Binding-site contacts:
Ligand atom C2 contacts residue ASN801 of chain 1.A at 2.5 Å.
Ligand atom N2 contacts residue ASN801 of chain 1.A at 2.9 Å (h-bond).
Ligand atom C1 contacts residue SER803 of chain 1.A at 3.5 Å.
Ligand atom O5 contacts residue SER803 of chain 1.A at 4.2 Å.
Ligand atom C3 contacts residue SER803 of chain 1.A at 4.2 Å.
Ligand atom C3 contacts residue ASN801 of chain 1.A at 3.8 Å.
Ligand atom O5 contacts residue ASN928 of chain 1.A at 4.0 Å.
Ligand atom C7 contacts residue ASN801 of chain 1.A at 3.8 Å.
Ligand atom C8 contacts residue GLN804 of chain 1.A at 4.2 Å.
Ligand atom N2 contacts residue SER803 of chain 1.A at 3.8 Å.
Ligand atom O5 contacts residue ASN801 of chain 1.A at 2.4 Å (h-bond).
Ligand atom C2 contacts residue SER803 of chain 1.A at 4.0 Å.
Ligand atom C5 contacts residue ASN801 of chain 1.A at 3.7 Å.
Ligand atom C1 contacts residue ASN801 of chain 1.A at 1.4 Å.
Ligand atom C4 contacts residue ASN801 of chain 1.A at 4.3 Å.
Ligand atom C5 contacts residue SER803 of chain 1.A at 4.2 Å.
Ligand atom O7 contacts residue ASN801 of chain 1.A at 4.3 Å.
Ligand atom O6 contacts residue ASN928 of chain 1.A at 4.5 Å.

This protein binds this small molecule.
Small molecule (SMILES): CC(=O)N[C@H]1[C@H](O[C@H]2[C@H](O)[C@@H](NC(C)=O)CO[C@@H]2CO)O[C@H](CO)[C@@H](O)[C@@H]1O

Sequence of chain 1.A:
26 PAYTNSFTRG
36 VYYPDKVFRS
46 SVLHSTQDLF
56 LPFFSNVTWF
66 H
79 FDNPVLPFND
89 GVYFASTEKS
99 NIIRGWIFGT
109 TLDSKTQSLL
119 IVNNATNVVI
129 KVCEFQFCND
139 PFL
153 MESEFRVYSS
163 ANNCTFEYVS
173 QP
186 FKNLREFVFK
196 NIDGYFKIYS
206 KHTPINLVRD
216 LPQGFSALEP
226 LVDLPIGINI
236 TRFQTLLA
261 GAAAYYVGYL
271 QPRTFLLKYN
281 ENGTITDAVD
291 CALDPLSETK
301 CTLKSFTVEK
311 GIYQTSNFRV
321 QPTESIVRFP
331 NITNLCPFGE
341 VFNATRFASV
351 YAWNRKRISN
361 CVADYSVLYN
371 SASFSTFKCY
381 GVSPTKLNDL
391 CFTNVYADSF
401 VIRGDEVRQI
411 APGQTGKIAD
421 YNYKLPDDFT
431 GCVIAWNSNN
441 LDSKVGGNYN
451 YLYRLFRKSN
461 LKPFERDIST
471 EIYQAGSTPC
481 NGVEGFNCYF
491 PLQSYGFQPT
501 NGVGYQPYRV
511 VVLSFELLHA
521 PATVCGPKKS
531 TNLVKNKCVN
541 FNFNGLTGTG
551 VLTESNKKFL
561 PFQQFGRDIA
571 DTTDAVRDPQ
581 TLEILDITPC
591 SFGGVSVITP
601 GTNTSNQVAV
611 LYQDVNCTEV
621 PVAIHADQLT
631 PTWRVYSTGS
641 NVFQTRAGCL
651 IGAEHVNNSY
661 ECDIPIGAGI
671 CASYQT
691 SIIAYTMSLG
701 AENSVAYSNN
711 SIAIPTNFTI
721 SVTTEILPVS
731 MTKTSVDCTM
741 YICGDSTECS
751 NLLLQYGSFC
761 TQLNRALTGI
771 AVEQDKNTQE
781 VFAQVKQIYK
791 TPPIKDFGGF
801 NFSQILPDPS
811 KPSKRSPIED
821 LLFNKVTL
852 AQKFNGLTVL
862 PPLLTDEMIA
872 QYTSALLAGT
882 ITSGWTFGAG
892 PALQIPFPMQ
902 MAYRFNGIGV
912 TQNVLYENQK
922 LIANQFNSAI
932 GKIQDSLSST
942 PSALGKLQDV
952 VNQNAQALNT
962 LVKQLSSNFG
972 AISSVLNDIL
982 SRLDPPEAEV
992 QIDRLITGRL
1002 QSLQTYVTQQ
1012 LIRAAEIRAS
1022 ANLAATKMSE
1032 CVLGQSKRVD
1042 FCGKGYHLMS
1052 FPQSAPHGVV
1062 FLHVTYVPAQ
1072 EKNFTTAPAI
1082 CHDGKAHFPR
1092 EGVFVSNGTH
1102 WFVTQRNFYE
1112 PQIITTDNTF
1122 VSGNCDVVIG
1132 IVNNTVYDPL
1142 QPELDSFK